The small molecule below binds the protein below.
Small molecule (SMILES): O=C(COP(=O)(O)O)[C@H](O)[C@H](O)COP(=O)(O)O

Binding-site contacts:
Ligand atom O5 contacts residue LEU335 of chain 1.C at 3.7 Å.
Ligand atom C4 contacts residue HIS327 of chain 1.C at 3.6 Å.
Ligand atom O4 contacts residue ASN123 of chain 2.D at 3.5 Å (h-bond).
Ligand atom O3P contacts residue TRP66 of chain 2.D at 3.4 Å.
Ligand atom O2 contacts residue ASP203 of chain 1.C at 3.6 Å.
Ligand atom O2 contacts residue GLU204 of chain 1.C at 3.8 Å.
Ligand atom O5P contacts residue SER379 of chain 1.C at 3.4 Å (h-bond).
Ligand atom O5 contacts residue ASN123 of chain 2.D at 3.9 Å.
Ligand atom O3P contacts residue LYS334 of chain 1.C at 3.9 Å.
Ligand atom C3 contacts residue HIS294 of chain 1.C at 3.8 Å.
Ligand atom O3 contacts residue HIS294 of chain 1.C at 3.0 Å.
Ligand atom O3P contacts residue GLY380 of chain 1.C at 3.3 Å.
Ligand atom C1 contacts residue GLY380 of chain 1.C at 3.7 Å.
Ligand atom O4P contacts residue ARG295 of chain 1.C at 3.0 Å (salt-bridge).
Ligand atom C4 contacts residue HIS294 of chain 1.C at 3.3 Å.
Ligand atom O4 contacts residue GLU204 of chain 1.C at 3.4 Å (salt-bridge).
Ligand atom C3 contacts residue SER379 of chain 1.C at 3.3 Å.
Ligand atom O1P contacts residue TRP66 of chain 2.D at 3.8 Å.
Ligand atom O4 contacts residue HIS294 of chain 1.C at 2.7 Å.
Ligand atom O3 contacts residue LYS201 of chain 1.C at 3.7 Å.
Ligand atom O1 contacts residue LYS175 of chain 1.C at 3.6 Å (salt-bridge).
Ligand atom O2P contacts residue GLY403 of chain 1.C at 3.2 Å (h-bond).
Ligand atom O1P contacts residue LYS175 of chain 1.C at 3.2 Å.
Ligand atom C4 contacts residue SER379 of chain 1.C at 3.7 Å.
Ligand atom O3 contacts residue GLU204 of chain 1.C at 3.8 Å.
Ligand atom C5 contacts residue SER379 of chain 1.C at 3.8 Å.
Ligand atom O2P contacts residue THR173 of chain 1.C at 3.8 Å.
Ligand atom O3P contacts residue GLY381 of chain 1.C at 2.6 Å (h-bond).
Ligand atom O1P contacts residue GLY403 of chain 1.C at 3.7 Å.
Ligand atom O4P contacts residue LEU335 of chain 1.C at 3.3 Å.
Ligand atom O1P contacts residue GLY404 of chain 1.C at 3.0 Å (h-bond).
Ligand atom O5P contacts residue HIS327 of chain 1.C at 2.9 Å (h-bond).
Ligand atom P2 contacts residue ARG295 of chain 1.C at 3.8 Å.
Ligand atom P2 contacts residue HIS327 of chain 1.C at 3.7 Å.
Ligand atom O2 contacts residue LYS175 of chain 1.C at 3.7 Å.
Ligand atom O1P contacts residue THR65 of chain 2.D at 2.9 Å (h-bond).
Ligand atom O3 contacts residue THR173 of chain 1.C at 3.5 Å (h-bond).
Ligand atom O6P contacts residue ARG295 of chain 1.C at 3.0 Å (salt-bridge).
Ligand atom O2 contacts residue LYS177 of chain 1.C at 4.0 Å.
Ligand atom O6P contacts residue HIS327 of chain 1.C at 3.8 Å.

Sequence of chain 2.D:
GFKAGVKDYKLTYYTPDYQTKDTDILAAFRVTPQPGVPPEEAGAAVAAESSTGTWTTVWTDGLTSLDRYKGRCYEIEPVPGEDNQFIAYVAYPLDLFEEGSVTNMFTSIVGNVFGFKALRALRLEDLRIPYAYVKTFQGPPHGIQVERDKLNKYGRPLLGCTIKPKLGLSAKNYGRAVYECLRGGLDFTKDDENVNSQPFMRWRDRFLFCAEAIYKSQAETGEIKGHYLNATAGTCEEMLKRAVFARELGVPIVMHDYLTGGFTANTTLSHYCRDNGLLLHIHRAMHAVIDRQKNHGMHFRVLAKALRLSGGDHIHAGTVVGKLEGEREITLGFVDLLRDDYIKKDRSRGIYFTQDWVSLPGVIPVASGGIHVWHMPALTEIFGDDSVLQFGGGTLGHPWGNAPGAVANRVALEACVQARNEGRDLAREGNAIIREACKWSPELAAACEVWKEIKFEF

Sequence of chain 1.C:
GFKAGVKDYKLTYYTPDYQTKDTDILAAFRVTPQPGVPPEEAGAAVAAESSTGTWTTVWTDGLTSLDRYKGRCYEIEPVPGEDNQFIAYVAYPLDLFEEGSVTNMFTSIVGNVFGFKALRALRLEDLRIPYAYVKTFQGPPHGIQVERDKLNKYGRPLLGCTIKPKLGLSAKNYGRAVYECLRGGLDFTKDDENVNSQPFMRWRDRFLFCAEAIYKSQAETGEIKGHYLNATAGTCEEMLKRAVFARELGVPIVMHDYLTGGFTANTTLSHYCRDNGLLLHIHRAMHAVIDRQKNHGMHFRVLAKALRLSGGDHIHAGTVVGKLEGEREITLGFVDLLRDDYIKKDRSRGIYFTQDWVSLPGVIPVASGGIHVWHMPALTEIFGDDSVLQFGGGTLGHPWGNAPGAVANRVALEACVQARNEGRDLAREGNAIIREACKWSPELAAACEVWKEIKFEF